This protein binds this small molecule.
Small molecule (SMILES): CC(C)C[C@H](NC(=O)CN)C(=O)N[C@H](C(=O)N[C@H](C(=O)NCC(=O)N[C@@H](CO)C(=O)N[C@@H](CC(C)C)C(=O)N[C@@H](CCCN=C(N)N)C(=O)NCC=O)C(C)C)[C@@H](C)O

Binding-site contacts:
Ligand atom CD contacts residue LEU52 of chain 31.A at 3.5 Å (hydrophobic).
Ligand atom CA contacts residue ASP258 of chain 31.A at 3.5 Å.
Ligand atom N contacts residue ASP258 of chain 31.A at 3.0 Å (salt-bridge).
Ligand atom C contacts residue ILE39 of chain 31.A at 3.6 Å (hydrophobic).
Ligand atom C contacts residue ASP258 of chain 31.A at 3.7 Å.
Ligand atom N contacts residue ILE39 of chain 31.A at 3.7 Å.
Ligand atom CB contacts residue ASP258 of chain 31.A at 3.7 Å.
Ligand atom CA contacts residue ASP258 of chain 31.A at 3.7 Å.
Ligand atom CG2 contacts residue ALA42 of chain 31.A at 3.7 Å (hydrophobic).
Ligand atom N contacts residue ARG49 of chain 31.A at 3.6 Å.
Ligand atom CB contacts residue ASP258 of chain 31.A at 3.5 Å.
Ligand atom O contacts residue ARG43 of chain 31.A at 3.1 Å (salt-bridge).
Ligand atom OG1 contacts residue MET259 of chain 31.A at 2.8 Å (h-bond).
Ligand atom NH2 contacts residue ARG50 of chain 31.A at 3.3 Å (salt-bridge).
Ligand atom N contacts residue ARG49 of chain 31.A at 3.0 Å (salt-bridge).
Ligand atom N contacts residue ASP258 of chain 31.A at 2.9 Å (salt-bridge).
Ligand atom NH1 contacts residue THR246 of chain 31.A at 3.0 Å (h-bond).
Ligand atom O contacts residue ARG50 of chain 31.A at 3.6 Å.
Ligand atom CB contacts residue MET259 of chain 31.A at 3.8 Å (hydrophobic).
Ligand atom CD contacts residue ARG50 of chain 31.A at 3.6 Å.
Ligand atom NH1 contacts residue ASP228 of chain 31.A at 2.7 Å (salt-bridge).
Ligand atom N contacts residue ASP258 of chain 31.A at 2.8 Å (salt-bridge).
Ligand atom CG2 contacts residue MET259 of chain 31.A at 3.7 Å (hydrophobic).
Ligand atom CA contacts residue ASP258 of chain 31.A at 3.7 Å.
Ligand atom O contacts residue ILE39 of chain 31.A at 3.6 Å.
Ligand atom OG1 contacts residue ILE39 of chain 31.A at 3.5 Å.
Ligand atom CA contacts residue ARG50 of chain 31.A at 3.5 Å.
Ligand atom CD2 contacts residue ARG43 of chain 31.A at 3.7 Å.
Ligand atom C contacts residue ARG49 of chain 31.A at 3.4 Å.
Ligand atom C contacts residue ASP258 of chain 31.A at 3.6 Å.
Ligand atom O contacts residue ARG43 of chain 31.A at 3.0 Å (salt-bridge).
Ligand atom OG1 contacts residue ASP258 of chain 31.A at 3.3 Å.
Ligand atom CB contacts residue ILE39 of chain 31.A at 3.6 Å (hydrophobic).
Ligand atom O contacts residue ARG49 of chain 31.A at 3.1 Å (salt-bridge).
Ligand atom NE contacts residue ASP53 of chain 31.A at 3.7 Å.
Ligand atom N contacts residue ARG49 of chain 31.A at 3.6 Å.
Ligand atom CB contacts residue ARG49 of chain 31.A at 3.5 Å.
Ligand atom CD2 contacts residue ASP258 of chain 31.A at 3.5 Å.
Ligand atom CA contacts residue ARG49 of chain 31.A at 3.5 Å.
Ligand atom CB contacts residue ARG50 of chain 31.A at 3.7 Å.

Sequence of chain 31.A:
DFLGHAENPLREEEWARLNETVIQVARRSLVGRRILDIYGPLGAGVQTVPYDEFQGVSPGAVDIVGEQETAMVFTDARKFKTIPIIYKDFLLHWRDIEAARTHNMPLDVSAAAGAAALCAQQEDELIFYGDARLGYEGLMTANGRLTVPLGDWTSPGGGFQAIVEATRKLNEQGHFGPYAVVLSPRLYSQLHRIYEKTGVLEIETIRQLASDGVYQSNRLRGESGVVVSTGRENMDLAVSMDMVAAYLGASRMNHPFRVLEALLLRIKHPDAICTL